Binding-site contacts:
Ligand atom C6 contacts residue PRO82 of chain 1.F at 4.4 Å (hydrophobic).
Ligand atom C6 contacts residue GLY19 of chain 1.F at 4.2 Å.
Ligand atom C5 contacts residue GLY19 of chain 1.F at 4.4 Å.
Ligand atom C2 contacts residue ASN83 of chain 1.F at 2.3 Å.
Ligand atom C6 contacts residue ASN83 of chain 1.F at 4.3 Å.
Ligand atom C1 contacts residue THR81 of chain 1.F at 3.8 Å.
Ligand atom C4 contacts residue ASN83 of chain 1.F at 4.1 Å.
Ligand atom O5 contacts residue THR81 of chain 1.F at 3.0 Å (h-bond).
Ligand atom C5 contacts residue ASN83 of chain 1.F at 3.6 Å.
Ligand atom C6 contacts residue THR81 of chain 1.F at 4.0 Å.
Ligand atom C3 contacts residue ASN83 of chain 1.F at 3.7 Å.
Ligand atom O6 contacts residue GLY19 of chain 1.F at 3.1 Å (h-bond).
Ligand atom C6 contacts residue SER18 of chain 1.F at 4.2 Å.
Ligand atom C1 contacts residue ASN83 of chain 1.F at 1.4 Å.
Ligand atom O6 contacts residue SER18 of chain 1.F at 3.1 Å.
Ligand atom C5 contacts residue THR81 of chain 1.F at 4.1 Å.
Ligand atom O5 contacts residue ASN83 of chain 1.F at 2.2 Å (h-bond).
Ligand atom O6 contacts residue PRO82 of chain 1.F at 3.5 Å.
Ligand atom O6 contacts residue THR81 of chain 1.F at 3.8 Å.
Ligand atom O5 contacts residue PRO82 of chain 1.F at 4.3 Å.
Ligand atom O2 contacts residue ASN83 of chain 1.F at 2.8 Å (h-bond).
Ligand atom O6 contacts residue ASN83 of chain 1.F at 3.3 Å (h-bond).

A protein and the small-molecule ligand that binds it are described below.
Small molecule (SMILES): OC[C@H]1O[C@@H](O)[C@H](O)[C@@H](O)[C@@H]1O

Sequence of chain 1.F:
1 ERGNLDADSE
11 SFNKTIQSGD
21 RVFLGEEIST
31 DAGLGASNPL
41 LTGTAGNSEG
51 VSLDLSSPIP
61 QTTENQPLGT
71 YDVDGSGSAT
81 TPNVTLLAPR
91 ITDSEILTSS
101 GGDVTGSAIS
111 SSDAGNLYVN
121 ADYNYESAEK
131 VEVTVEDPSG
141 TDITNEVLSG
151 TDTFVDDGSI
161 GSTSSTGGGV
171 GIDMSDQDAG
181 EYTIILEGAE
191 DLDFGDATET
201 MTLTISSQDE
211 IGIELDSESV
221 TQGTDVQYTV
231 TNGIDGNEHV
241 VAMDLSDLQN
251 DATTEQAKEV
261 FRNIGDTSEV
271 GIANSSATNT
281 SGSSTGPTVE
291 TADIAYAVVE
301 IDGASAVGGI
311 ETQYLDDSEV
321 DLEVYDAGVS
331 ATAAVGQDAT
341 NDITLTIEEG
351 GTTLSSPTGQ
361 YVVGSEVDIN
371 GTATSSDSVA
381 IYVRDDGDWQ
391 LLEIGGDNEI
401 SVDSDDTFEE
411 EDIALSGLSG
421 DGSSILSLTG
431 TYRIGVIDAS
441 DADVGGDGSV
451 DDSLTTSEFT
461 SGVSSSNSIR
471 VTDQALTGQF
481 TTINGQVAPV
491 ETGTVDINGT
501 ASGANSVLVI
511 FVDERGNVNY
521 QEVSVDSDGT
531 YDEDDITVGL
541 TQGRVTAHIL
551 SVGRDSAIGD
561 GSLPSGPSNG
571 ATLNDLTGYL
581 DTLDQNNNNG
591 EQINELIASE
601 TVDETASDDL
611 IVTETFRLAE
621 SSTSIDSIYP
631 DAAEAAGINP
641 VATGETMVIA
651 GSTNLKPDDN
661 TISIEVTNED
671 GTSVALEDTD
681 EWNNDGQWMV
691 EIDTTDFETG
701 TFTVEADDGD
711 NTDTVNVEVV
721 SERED